Sequence of chain 1.A:
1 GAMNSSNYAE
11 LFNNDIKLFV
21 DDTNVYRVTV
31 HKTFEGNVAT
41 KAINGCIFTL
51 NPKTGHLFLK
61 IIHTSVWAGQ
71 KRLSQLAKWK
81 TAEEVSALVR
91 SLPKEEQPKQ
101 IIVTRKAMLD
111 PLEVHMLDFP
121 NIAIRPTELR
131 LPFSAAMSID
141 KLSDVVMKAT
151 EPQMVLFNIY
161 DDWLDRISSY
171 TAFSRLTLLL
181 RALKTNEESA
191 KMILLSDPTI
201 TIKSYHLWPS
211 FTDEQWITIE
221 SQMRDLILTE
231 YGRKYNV

The protein below binds the small molecule below.
Small molecule (SMILES): O=C(c1cccs1)N(CCO)C1CC1

Binding-site contacts:
Ligand atom C5 contacts residue SER174 of chain 1.A at 3.4 Å.
Ligand atom C5 contacts residue LEU178 of chain 1.A at 4.1 Å (hydrophobic).
Ligand atom C7 contacts residue SER174 of chain 1.A at 3.8 Å.
Ligand atom C4 contacts residue ARG224 of chain 1.A at 4.0 Å.
Ligand atom C6 contacts residue ARG224 of chain 1.A at 3.8 Å.
Ligand atom O1 contacts residue LEU178 of chain 1.A at 3.9 Å.
Ligand atom O1 contacts residue ARG224 of chain 1.A at 2.8 Å (salt-bridge).
Ligand atom C6 contacts residue SER174 of chain 1.A at 3.7 Å.
Ligand atom S contacts residue ARG224 of chain 1.A at 4.4 Å.
Ligand atom O contacts residue ARG224 of chain 1.A at 2.9 Å (salt-bridge).
Ligand atom C9 contacts residue SER174 of chain 1.A at 3.7 Å.
Ligand atom N contacts residue SER174 of chain 1.A at 4.4 Å.